Binding-site contacts:
Ligand atom C7 contacts residue PHE122 of chain 2.A at 3.8 Å (hydrophobic).
Ligand atom C7 contacts residue TRP219 of chain 2.A at 3.8 Å (hydrophobic).
Ligand atom S2 contacts residue ASN188 of chain 2.A at 3.7 Å.
Ligand atom C9 contacts residue ASN188 of chain 2.A at 3.5 Å.
Ligand atom O3 contacts residue ASN188 of chain 2.A at 3.1 Å (h-bond).
Ligand atom F1 contacts residue ASN188 of chain 2.A at 3.4 Å.
Ligand atom N2 contacts residue ASN188 of chain 2.A at 3.6 Å (h-bond).
Ligand atom C11 contacts residue ASN188 of chain 2.A at 3.4 Å.
Ligand atom O2 contacts residue TYR160 of chain 2.A at 3.3 Å (h-bond).
Ligand atom F3 contacts residue TRP150 of chain 2.A at 3.4 Å.
Ligand atom C6 contacts residue GLY118 of chain 2.A at 3.6 Å.
Ligand atom F2 contacts residue PHE122 of chain 2.A at 3.4 Å.
Ligand atom C10 contacts residue THR161 of chain 2.A at 3.1 Å.
Ligand atom C6 contacts residue ILE119 of chain 2.A at 3.6 Å (hydrophobic).
Ligand atom O4 contacts residue PHE122 of chain 2.A at 3.7 Å.
Ligand atom C8 contacts residue PHE122 of chain 2.A at 3.8 Å (hydrophobic).
Ligand atom N1 contacts residue MET114 of chain 2.A at 3.0 Å (h-bond).
Ligand atom F1 contacts residue GLU192 of chain 2.A at 3.2 Å.
Ligand atom O4 contacts residue ASN191 of chain 2.A at 2.9 Å (h-bond).
Ligand atom O3 contacts residue TRP219 of chain 2.A at 3.2 Å.
Ligand atom F2 contacts residue LEU195 of chain 2.A at 3.4 Å.
Ligand atom C9 contacts residue THR161 of chain 2.A at 3.4 Å.
Ligand atom O1 contacts residue TYR160 of chain 2.A at 3.5 Å (h-bond).
Ligand atom C11 contacts residue TRP157 of chain 2.A at 3.7 Å (hydrophobic).
Ligand atom C12 contacts residue PHE122 of chain 2.A at 3.7 Å (hydrophobic).
Ligand atom N2 contacts residue PHE122 of chain 2.A at 3.7 Å.
Ligand atom C1 contacts residue GLY118 of chain 2.A at 3.6 Å.
Ligand atom C1 contacts residue LEU102 of chain 2.A at 3.4 Å (hydrophobic).
Ligand atom C2 contacts residue TRP115 of chain 2.A at 3.8 Å (hydrophobic).
Ligand atom O1 contacts residue LEU99 of chain 2.A at 3.3 Å.
Ligand atom C12 contacts residue TRP157 of chain 2.A at 3.5 Å (hydrophobic).
Ligand atom S2 contacts residue ASN191 of chain 2.A at 3.6 Å.
Ligand atom F3 contacts residue GLU192 of chain 2.A at 3.4 Å.
Ligand atom F1 contacts residue ASN191 of chain 2.A at 3.4 Å.
Ligand atom O1 contacts residue LEU102 of chain 2.A at 3.7 Å.
Ligand atom C8 contacts residue TRP219 of chain 2.A at 3.6 Å (hydrophobic).
Ligand atom C3 contacts residue TRP115 of chain 2.A at 3.7 Å (hydrophobic).
Ligand atom C3 contacts residue TYR160 of chain 2.A at 3.7 Å (hydrophobic).
Ligand atom C1 contacts residue MET114 of chain 2.A at 3.3 Å (hydrophobic).
Ligand atom O3 contacts residue ASN191 of chain 2.A at 3.5 Å (h-bond).

Sequence of chain 2.A:
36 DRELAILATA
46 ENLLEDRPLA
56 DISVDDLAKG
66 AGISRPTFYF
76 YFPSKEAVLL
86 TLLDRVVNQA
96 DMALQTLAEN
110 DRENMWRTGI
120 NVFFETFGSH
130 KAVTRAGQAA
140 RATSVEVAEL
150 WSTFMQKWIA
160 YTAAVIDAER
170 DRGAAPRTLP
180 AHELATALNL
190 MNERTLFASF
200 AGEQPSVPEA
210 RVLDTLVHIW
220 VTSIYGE

A small-molecule ligand and the protein it binds are described below.
Small molecule (SMILES): CS(=O)(=O)NCC#Cc1ccc(S(=O)(=O)NCCC(F)(F)F)cc1